A protein and the small-molecule ligand that binds it are described below.
Small molecule (SMILES): Cc1cc(CCCOc2c(C)cc(-c3nnn(C)n3)cc2C)on1

Sequence of chain 8.A:
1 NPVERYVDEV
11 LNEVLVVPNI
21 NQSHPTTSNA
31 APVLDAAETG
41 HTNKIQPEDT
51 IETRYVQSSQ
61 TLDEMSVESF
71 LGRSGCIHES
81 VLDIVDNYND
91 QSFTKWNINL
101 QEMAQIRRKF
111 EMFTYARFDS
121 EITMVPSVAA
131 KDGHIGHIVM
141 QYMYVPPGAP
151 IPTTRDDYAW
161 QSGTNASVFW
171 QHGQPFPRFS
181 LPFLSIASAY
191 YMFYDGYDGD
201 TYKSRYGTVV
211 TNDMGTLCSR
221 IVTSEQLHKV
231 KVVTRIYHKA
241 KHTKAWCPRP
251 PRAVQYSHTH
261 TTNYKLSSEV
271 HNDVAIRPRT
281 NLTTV

Binding-site contacts:
Ligand atom N3A contacts residue PHE179 of chain 8.A at 3.7 Å.
Ligand atom CM4 contacts residue ALA166 of chain 8.A at 3.1 Å (hydrophobic).
Ligand atom C2A contacts residue LEU217 of chain 8.A at 4.0 Å (hydrophobic).
Ligand atom C1B contacts residue ILE98 of chain 8.A at 3.7 Å (hydrophobic).
Ligand atom C2A contacts residue PHE179 of chain 8.A at 3.5 Å (hydrophobic).
Ligand atom C1B contacts residue LEU181 of chain 8.A at 4.0 Å (hydrophobic).
Ligand atom CM4 contacts residue TYR144 of chain 8.A at 3.8 Å (hydrophobic).
Ligand atom C2B contacts residue ILE122 of chain 8.A at 4.0 Å (hydrophobic).
Ligand atom N5A contacts residue LEU217 of chain 8.A at 3.6 Å.
Ligand atom N1A contacts residue PHE179 of chain 8.A at 3.3 Å.
Ligand atom N1A contacts residue LEU217 of chain 8.A at 3.3 Å.
Ligand atom CM6 contacts residue LEU181 of chain 8.A at 3.8 Å (hydrophobic).
Ligand atom N2 contacts residue LEU100 of chain 8.A at 3.8 Å.
Ligand atom C4 contacts residue MET214 of chain 8.A at 3.7 Å (hydrophobic).
Ligand atom N5A contacts residue PHE179 of chain 8.A at 3.3 Å.
Ligand atom CM6 contacts residue LEU184 of chain 8.A at 3.7 Å (hydrophobic).
Ligand atom O1B contacts residue ILE98 of chain 8.A at 3.2 Å.
Ligand atom O1 contacts residue LEU100 of chain 8.A at 3.7 Å.
Ligand atom N3A contacts residue TYR144 of chain 8.A at 3.2 Å.
Ligand atom C4 contacts residue LEU100 of chain 8.A at 3.9 Å (hydrophobic).
Ligand atom C5B contacts residue TYR144 of chain 8.A at 3.8 Å (hydrophobic).
Ligand atom N1A contacts residue MET124 of chain 8.A at 3.6 Å.
Ligand atom C3 contacts residue LEU100 of chain 8.A at 3.8 Å (hydrophobic).
Ligand atom CM4 contacts residue TYR142 of chain 8.A at 3.7 Å (hydrophobic).
Ligand atom C6B contacts residue ILE98 of chain 8.A at 3.8 Å (hydrophobic).
Ligand atom CM4 contacts residue VAL168 of chain 8.A at 3.9 Å (hydrophobic).
Ligand atom O1 contacts residue MET214 of chain 8.A at 3.2 Å.
Ligand atom CM3 contacts residue TYR190 of chain 8.A at 3.6 Å (hydrophobic).
Ligand atom CM2 contacts residue ILE77 of chain 8.A at 3.8 Å (hydrophobic).
Ligand atom C5B contacts residue LEU181 of chain 8.A at 3.6 Å (hydrophobic).
Ligand atom CM2 contacts residue ILE122 of chain 8.A at 3.8 Å (hydrophobic).
Ligand atom N4A contacts residue PHE179 of chain 8.A at 3.5 Å.
Ligand atom C4 contacts residue TYR190 of chain 8.A at 3.7 Å (hydrophobic).
Ligand atom C6B contacts residue LEU181 of chain 8.A at 3.5 Å (hydrophobic).
Ligand atom C1C contacts residue MET214 of chain 8.A at 3.2 Å (hydrophobic).
Ligand atom N5A contacts residue MET124 of chain 8.A at 3.9 Å.
Ligand atom C5 contacts residue MET214 of chain 8.A at 3.4 Å (hydrophobic).
Ligand atom CM6 contacts residue TYR144 of chain 8.A at 3.7 Å (hydrophobic).
Ligand atom N2 contacts residue MET214 of chain 8.A at 3.8 Å.
Ligand atom N4A contacts residue TYR144 of chain 8.A at 3.7 Å.